Sequence of chain 1.A:
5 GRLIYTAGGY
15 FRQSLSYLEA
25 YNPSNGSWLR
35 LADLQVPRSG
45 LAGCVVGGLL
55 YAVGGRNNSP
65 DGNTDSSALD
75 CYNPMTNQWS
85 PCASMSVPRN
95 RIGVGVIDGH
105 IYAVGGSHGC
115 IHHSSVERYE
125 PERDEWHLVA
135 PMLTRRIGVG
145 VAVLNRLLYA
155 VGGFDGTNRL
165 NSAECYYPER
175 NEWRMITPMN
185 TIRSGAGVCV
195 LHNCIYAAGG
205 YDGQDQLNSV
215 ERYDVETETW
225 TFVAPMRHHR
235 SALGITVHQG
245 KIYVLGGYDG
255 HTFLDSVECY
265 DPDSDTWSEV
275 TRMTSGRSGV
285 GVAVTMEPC

The protein below binds the small molecule below.
Small molecule (SMILES): Cn1nnc2cc([C@@H](CC(=O)O)c3ccc(Cl)cc3)ccc21

Binding-site contacts:
Ligand atom C7 contacts residue TYR205 of chain 1.A at 3.8 Å (hydrophobic).
Ligand atom N4 contacts residue SER235 of chain 1.A at 2.8 Å (h-bond).
Ligand atom C11 contacts residue SER188 of chain 1.A at 3.7 Å.
Ligand atom C18 contacts residue GLY142 of chain 1.A at 3.7 Å.
Ligand atom C13 contacts residue ARG163 of chain 1.A at 3.5 Å.
Ligand atom O15 contacts residue SER188 of chain 1.A at 2.6 Å (h-bond).
Ligand atom N4 contacts residue TYR205 of chain 1.A at 3.3 Å.
Ligand atom O15 contacts residue TYR205 of chain 1.A at 4.0 Å.
Ligand atom C8 contacts residue TYR205 of chain 1.A at 4.0 Å (hydrophobic).
Ligand atom O15 contacts residue PHE158 of chain 1.A at 3.5 Å.
Ligand atom N4 contacts residue GLN210 of chain 1.A at 3.8 Å.
Ligand atom O14 contacts residue ARG163 of chain 1.A at 2.7 Å (salt-bridge).
Ligand atom CL20 contacts residue ALA236 of chain 1.A at 3.8 Å.
Ligand atom CL20 contacts residue GLY283 of chain 1.A at 3.7 Å.
Ligand atom O14 contacts residue PHE158 of chain 1.A at 3.8 Å.
Ligand atom C5 contacts residue SER235 of chain 1.A at 3.6 Å.
Ligand atom N2 contacts residue TYR205 of chain 1.A at 3.8 Å.
Ligand atom C6 contacts residue TYR205 of chain 1.A at 3.5 Å (hydrophobic).
Ligand atom C9 contacts residue TYR205 of chain 1.A at 3.8 Å (hydrophobic).
Ligand atom CL20 contacts residue GLY44 of chain 1.A at 3.9 Å.
Ligand atom O15 contacts residue ARG163 of chain 1.A at 3.0 Å (salt-bridge).
Ligand atom N3 contacts residue GLN210 of chain 1.A at 3.1 Å (h-bond).
Ligand atom C21 contacts residue ALA236 of chain 1.A at 3.6 Å (hydrophobic).
Ligand atom C13 contacts residue SER188 of chain 1.A at 3.5 Å.
Ligand atom C12 contacts residue ARG95 of chain 1.A at 3.8 Å.
Ligand atom C6 contacts residue SER235 of chain 1.A at 4.0 Å.
Ligand atom C22 contacts residue ARG95 of chain 1.A at 3.4 Å.
Ligand atom C12 contacts residue SER188 of chain 1.A at 3.6 Å.
Ligand atom C17 contacts residue GLY189 of chain 1.A at 3.4 Å.
Ligand atom C18 contacts residue GLY189 of chain 1.A at 3.6 Å.
Ligand atom N3 contacts residue SER235 of chain 1.A at 3.7 Å.
Ligand atom C5 contacts residue TYR205 of chain 1.A at 3.3 Å (hydrophobic).
Ligand atom N3 contacts residue TYR252 of chain 1.A at 3.5 Å.
Ligand atom C17 contacts residue GLY142 of chain 1.A at 3.7 Å.
Ligand atom C19 contacts residue ARG95 of chain 1.A at 3.8 Å.
Ligand atom C13 contacts residue PHE158 of chain 1.A at 3.9 Å (hydrophobic).
Ligand atom C21 contacts residue ARG95 of chain 1.A at 3.5 Å.
Ligand atom C10 contacts residue TYR205 of chain 1.A at 3.8 Å (hydrophobic).
Ligand atom C19 contacts residue ALA236 of chain 1.A at 3.6 Å (hydrophobic).
Ligand atom N3 contacts residue TYR205 of chain 1.A at 3.5 Å.